Sequence of chain 1.B:
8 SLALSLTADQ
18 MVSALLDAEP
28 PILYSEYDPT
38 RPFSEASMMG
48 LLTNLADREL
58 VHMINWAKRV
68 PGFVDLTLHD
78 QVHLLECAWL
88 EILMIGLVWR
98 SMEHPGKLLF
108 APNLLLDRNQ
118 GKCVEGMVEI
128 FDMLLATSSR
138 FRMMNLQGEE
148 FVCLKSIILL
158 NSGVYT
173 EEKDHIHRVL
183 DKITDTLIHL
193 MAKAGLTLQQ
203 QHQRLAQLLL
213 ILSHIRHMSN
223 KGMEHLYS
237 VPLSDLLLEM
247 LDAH

This protein binds this small molecule.
Small molecule (SMILES): O=S(=O)([C@@H]1C[C@@H]2O[C@H]1C(c1ccc(O)cc1)=C2c1ccc(O)cc1)N(CC(F)(F)F)c1ccc(Cl)cc1

Binding-site contacts:
Ligand atom C14 contacts residue ARG97 of chain 1.B at 4.0 Å.
Ligand atom C16 contacts residue LEU94 of chain 1.B at 4.0 Å (hydrophobic).
Ligand atom C25 contacts residue LEU228 of chain 1.B at 3.8 Å (hydrophobic).
Ligand atom F3 contacts residue MET124 of chain 1.B at 3.6 Å.
Ligand atom C10 contacts residue PHE107 of chain 1.B at 3.9 Å (hydrophobic).
Ligand atom O05 contacts residue GLY224 of chain 1.B at 3.4 Å.
Ligand atom C03 contacts residue THR50 of chain 1.B at 3.5 Å.
Ligand atom C19 contacts residue GLY224 of chain 1.B at 3.4 Å.
Ligand atom F2 contacts residue HIS227 of chain 1.B at 3.7 Å.
Ligand atom C26 contacts residue GLY224 of chain 1.B at 3.5 Å.
Ligand atom C15 contacts residue LEU94 of chain 1.B at 4.0 Å (hydrophobic).
Ligand atom C04 contacts residue LEU49 of chain 1.B at 3.6 Å (hydrophobic).
Ligand atom O01 contacts residue THR50 of chain 1.B at 2.7 Å (h-bond).
Ligand atom C02 contacts residue THR50 of chain 1.B at 3.5 Å.
Ligand atom C03 contacts residue MET46 of chain 1.B at 3.6 Å (hydrophobic).
Ligand atom C03 contacts residue LEU49 of chain 1.B at 3.9 Å (hydrophobic).
Ligand atom C24 contacts residue LEU228 of chain 1.B at 3.7 Å (hydrophobic).
Ligand atom C06 contacts residue ALA53 of chain 1.B at 4.0 Å (hydrophobic).
Ligand atom C01 contacts residue ALA53 of chain 1.B at 3.6 Å (hydrophobic).
Ligand atom O05 contacts residue MET91 of chain 1.B at 3.6 Å.
Ligand atom N01 contacts residue GLY224 of chain 1.B at 4.0 Å.
Ligand atom O02 contacts residue GLU56 of chain 1.B at 2.5 Å (salt-bridge).
Ligand atom CL1 contacts residue LEU228 of chain 1.B at 3.5 Å.
Ligand atom CL1 contacts residue TRP86 of chain 1.B at 3.6 Å.
Ligand atom C04 contacts residue MET46 of chain 1.B at 3.8 Å (hydrophobic).
Ligand atom C14 contacts residue LEU90 of chain 1.B at 4.0 Å (hydrophobic).
Ligand atom C14 contacts residue GLU56 of chain 1.B at 3.4 Å.
Ligand atom O04 contacts residue ILE127 of chain 1.B at 3.6 Å.
Ligand atom C09 contacts residue PHE107 of chain 1.B at 3.8 Å (hydrophobic).
Ligand atom O02 contacts residue ARG97 of chain 1.B at 3.1 Å (salt-bridge).
Ligand atom F3 contacts residue MET46 of chain 1.B at 3.9 Å.
Ligand atom O02 contacts residue LEU90 of chain 1.B at 3.9 Å.
Ligand atom O01 contacts residue LEU243 of chain 1.B at 3.5 Å.
Ligand atom C13 contacts residue GLU56 of chain 1.B at 3.5 Å.
Ligand atom O03 contacts residue MET124 of chain 1.B at 4.0 Å.
Ligand atom O05 contacts residue ILE127 of chain 1.B at 3.8 Å.
Ligand atom C18 contacts residue MET91 of chain 1.B at 3.9 Å (hydrophobic).
Ligand atom C15 contacts residue LEU90 of chain 1.B at 3.5 Å (hydrophobic).
Ligand atom O04 contacts residue MET124 of chain 1.B at 3.5 Å.
Ligand atom CL1 contacts residue LEU247 of chain 1.B at 3.8 Å.